Binding-site contacts:
Ligand atom N contacts residue TYR230 of chain 1.B at 3.5 Å.
Ligand atom CG contacts residue TYR182 of chain 1.B at 4.2 Å (hydrophobic).
Ligand atom O contacts residue PHE225 of chain 1.B at 4.1 Å.
Ligand atom CB contacts residue TYR182 of chain 1.B at 4.4 Å (hydrophobic).
Ligand atom N contacts residue PHE225 of chain 1.B at 4.3 Å.
Ligand atom N contacts residue GLU180 of chain 1.B at 3.4 Å (salt-bridge).
Ligand atom CG contacts residue TYR230 of chain 1.B at 4.2 Å (hydrophobic).
Ligand atom C contacts residue PHE100 of chain 1.A at 4.1 Å (hydrophobic).
Ligand atom OXT contacts residue THR165 of chain 1.A at 3.4 Å (h-bond).
Ligand atom OXT contacts residue ARG102 of chain 1.A at 3.2 Å (salt-bridge).
Ligand atom OXT contacts residue PHE100 of chain 1.A at 4.1 Å.
Ligand atom C contacts residue THR227 of chain 1.B at 3.6 Å.
Ligand atom CG contacts residue THR227 of chain 1.B at 4.0 Å.
Ligand atom CB contacts residue TYR122 of chain 1.B at 4.5 Å (hydrophobic).
Ligand atom C contacts residue ARG102 of chain 1.A at 3.3 Å.
Ligand atom CB contacts residue PHE100 of chain 1.A at 4.0 Å (hydrophobic).
Ligand atom CG contacts residue THR165 of chain 1.A at 4.1 Å.
Ligand atom O contacts residue ARG102 of chain 1.A at 2.5 Å (salt-bridge).
Ligand atom N contacts residue TYR182 of chain 1.B at 3.8 Å.
Ligand atom CB contacts residue THR227 of chain 1.B at 4.1 Å.
Ligand atom OXT contacts residue THR227 of chain 1.B at 3.5 Å.
Ligand atom CD contacts residue TYR230 of chain 1.B at 3.8 Å (hydrophobic).
Ligand atom CG contacts residue PHE100 of chain 1.A at 3.7 Å (hydrophobic).
Ligand atom N contacts residue TYR122 of chain 1.B at 2.8 Å (h-bond).
Ligand atom CB contacts residue PHE225 of chain 1.B at 4.5 Å (hydrophobic).
Ligand atom C contacts residue THR165 of chain 1.A at 4.2 Å.
Ligand atom CD contacts residue TYR122 of chain 1.B at 3.6 Å (hydrophobic).
Ligand atom CD contacts residue TYR182 of chain 1.B at 3.4 Å (hydrophobic).
Ligand atom N contacts residue SER181 of chain 1.B at 3.8 Å.
Ligand atom O contacts residue THR227 of chain 1.B at 3.2 Å (h-bond).
Ligand atom CB contacts residue TYR230 of chain 1.B at 3.6 Å (hydrophobic).
Ligand atom CD contacts residue PHE100 of chain 1.A at 3.9 Å (hydrophobic).

Sequence of chain 1.A:
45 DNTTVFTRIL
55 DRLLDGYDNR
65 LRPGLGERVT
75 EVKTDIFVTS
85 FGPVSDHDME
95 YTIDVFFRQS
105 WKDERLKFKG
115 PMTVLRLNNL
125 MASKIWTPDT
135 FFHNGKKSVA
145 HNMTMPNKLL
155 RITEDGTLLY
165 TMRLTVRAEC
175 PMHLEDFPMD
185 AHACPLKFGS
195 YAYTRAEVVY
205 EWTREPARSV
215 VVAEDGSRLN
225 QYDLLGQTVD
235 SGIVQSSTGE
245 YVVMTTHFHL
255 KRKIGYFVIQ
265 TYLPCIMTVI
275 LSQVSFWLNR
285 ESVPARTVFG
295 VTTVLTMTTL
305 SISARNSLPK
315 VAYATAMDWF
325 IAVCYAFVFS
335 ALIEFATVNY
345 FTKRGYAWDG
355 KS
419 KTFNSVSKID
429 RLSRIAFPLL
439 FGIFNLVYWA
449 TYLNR

Sequence of chain 1.B:
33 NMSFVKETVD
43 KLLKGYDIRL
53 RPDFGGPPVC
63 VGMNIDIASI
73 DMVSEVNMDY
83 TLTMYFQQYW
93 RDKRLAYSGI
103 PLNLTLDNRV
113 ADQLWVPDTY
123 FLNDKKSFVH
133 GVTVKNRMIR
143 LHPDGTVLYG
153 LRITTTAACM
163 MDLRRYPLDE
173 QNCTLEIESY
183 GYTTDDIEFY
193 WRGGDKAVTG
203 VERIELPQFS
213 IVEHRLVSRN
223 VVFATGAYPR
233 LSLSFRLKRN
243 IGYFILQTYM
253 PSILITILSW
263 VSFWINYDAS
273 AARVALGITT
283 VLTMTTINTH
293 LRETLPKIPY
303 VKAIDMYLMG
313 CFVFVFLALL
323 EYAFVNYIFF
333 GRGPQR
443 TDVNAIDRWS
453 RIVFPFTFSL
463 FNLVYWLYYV

A small-molecule ligand and the protein it binds are described below.
Small molecule (SMILES): NCCCC(=O)O